Binding-site contacts:
Ligand atom C8 contacts residue ASN152 of chain 1.B at 4.2 Å.
Ligand atom C7 contacts residue ASN152 of chain 1.B at 3.0 Å.
Ligand atom N2 contacts residue ASN152 of chain 1.B at 2.8 Å (h-bond).
Ligand atom O6 contacts residue ASN151 of chain 1.B at 4.5 Å.
Ligand atom O7 contacts residue ASN152 of chain 1.B at 2.8 Å.
Ligand atom C1 contacts residue ASN152 of chain 1.B at 1.4 Å.
Ligand atom C4 contacts residue ASN152 of chain 1.B at 4.2 Å.
Ligand atom C3 contacts residue ASN152 of chain 1.B at 3.8 Å.
Ligand atom C6 contacts residue ASN151 of chain 1.B at 4.4 Å.
Ligand atom O6 contacts residue ASN152 of chain 1.B at 4.5 Å.
Ligand atom C2 contacts residue ASN152 of chain 1.B at 2.4 Å.
Ligand atom O5 contacts residue ASN151 of chain 1.B at 4.0 Å.
Ligand atom C5 contacts residue ASN152 of chain 1.B at 3.7 Å.
Ligand atom O5 contacts residue ASN152 of chain 1.B at 2.4 Å (h-bond).

A small-molecule ligand and the protein it binds are described below.
Small molecule (SMILES): CC(=O)N[C@@H]1[C@@H](O)[C@H](O)[C@@H](CO)O[C@H]1O

Sequence of chain 1.B:
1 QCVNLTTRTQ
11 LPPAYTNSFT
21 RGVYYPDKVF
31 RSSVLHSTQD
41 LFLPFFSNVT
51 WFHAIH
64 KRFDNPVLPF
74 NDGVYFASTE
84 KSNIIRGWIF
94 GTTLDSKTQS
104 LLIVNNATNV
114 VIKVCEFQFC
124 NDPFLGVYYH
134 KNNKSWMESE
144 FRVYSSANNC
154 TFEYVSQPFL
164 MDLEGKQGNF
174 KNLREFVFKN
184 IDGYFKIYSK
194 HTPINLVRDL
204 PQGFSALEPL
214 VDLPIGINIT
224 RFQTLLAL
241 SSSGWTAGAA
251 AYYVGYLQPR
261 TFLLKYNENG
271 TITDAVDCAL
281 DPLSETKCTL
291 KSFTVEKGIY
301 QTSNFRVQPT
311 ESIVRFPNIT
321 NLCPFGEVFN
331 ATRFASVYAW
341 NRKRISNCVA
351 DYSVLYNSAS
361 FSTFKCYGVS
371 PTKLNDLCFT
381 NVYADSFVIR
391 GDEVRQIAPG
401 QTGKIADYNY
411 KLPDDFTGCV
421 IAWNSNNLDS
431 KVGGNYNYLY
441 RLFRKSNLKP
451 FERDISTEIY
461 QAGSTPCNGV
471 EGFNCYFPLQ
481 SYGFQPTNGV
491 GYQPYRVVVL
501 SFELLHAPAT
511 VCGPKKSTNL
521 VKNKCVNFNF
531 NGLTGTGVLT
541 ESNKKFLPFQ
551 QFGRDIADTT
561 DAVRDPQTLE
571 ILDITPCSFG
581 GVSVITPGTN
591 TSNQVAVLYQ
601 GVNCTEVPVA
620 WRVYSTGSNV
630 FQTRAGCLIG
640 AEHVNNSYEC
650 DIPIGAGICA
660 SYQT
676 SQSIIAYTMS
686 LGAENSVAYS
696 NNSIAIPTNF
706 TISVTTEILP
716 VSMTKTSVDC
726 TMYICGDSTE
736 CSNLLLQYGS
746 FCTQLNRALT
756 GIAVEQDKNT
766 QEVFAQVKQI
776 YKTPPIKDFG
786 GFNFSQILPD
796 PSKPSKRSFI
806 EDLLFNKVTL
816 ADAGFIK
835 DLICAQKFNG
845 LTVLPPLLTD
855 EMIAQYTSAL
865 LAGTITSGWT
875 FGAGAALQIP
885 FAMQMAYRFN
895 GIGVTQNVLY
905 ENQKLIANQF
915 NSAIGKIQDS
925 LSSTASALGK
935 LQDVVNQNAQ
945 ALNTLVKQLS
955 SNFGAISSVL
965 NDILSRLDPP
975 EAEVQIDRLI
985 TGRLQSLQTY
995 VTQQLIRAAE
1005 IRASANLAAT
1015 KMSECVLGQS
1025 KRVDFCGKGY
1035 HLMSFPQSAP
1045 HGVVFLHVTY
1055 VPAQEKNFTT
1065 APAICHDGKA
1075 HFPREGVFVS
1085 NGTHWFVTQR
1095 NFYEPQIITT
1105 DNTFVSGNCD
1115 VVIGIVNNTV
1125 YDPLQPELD